A small-molecule ligand and the protein it binds are described below.
Small molecule (SMILES): CC(C)CCC[C@@H](C)[C@H]1CC[C@H]2[C@@H]3CC=C4C[C@@H](OC(=O)CCC(=O)O)CC[C@]4(C)[C@H]3CC[C@]12C

Binding-site contacts:
Ligand atom CAE contacts residue HIS442 of chain 1.A at 4.0 Å.
Ligand atom CAS contacts residue THR423 of chain 1.A at 4.4 Å.
Ligand atom CAU contacts residue TYR422 of chain 1.A at 4.0 Å (hydrophobic).
Ligand atom CAS contacts residue VAL419 of chain 1.A at 4.5 Å (hydrophobic).
Ligand atom CAY contacts residue LYS427 of chain 1.A at 4.3 Å.
Ligand atom CAA contacts residue ARG917 of chain 1.A at 3.2 Å.
Ligand atom CAD contacts residue ILE438 of chain 1.A at 4.0 Å (hydrophobic).
Ligand atom CAN contacts residue VAL918 of chain 1.A at 4.1 Å (hydrophobic).
Ligand atom CAU contacts residue VAL419 of chain 1.A at 4.2 Å (hydrophobic).
Ligand atom CAC contacts residue VAL419 of chain 1.A at 3.7 Å (hydrophobic).
Ligand atom CAO contacts residue HIS894 of chain 1.A at 3.5 Å.
Ligand atom CBA contacts residue VAL918 of chain 1.A at 4.5 Å (hydrophobic).
Ligand atom CAA contacts residue ALA921 of chain 1.A at 2.8 Å (hydrophobic).
Ligand atom CAA contacts residue SER920 of chain 1.A at 3.7 Å.
Ligand atom CBA contacts residue ALA921 of chain 1.A at 4.1 Å (hydrophobic).
Ligand atom CAT contacts residue THR423 of chain 1.A at 4.1 Å.
Ligand atom CAB contacts residue ARG917 of chain 1.A at 3.9 Å.
Ligand atom CAS contacts residue TYR422 of chain 1.A at 4.0 Å (hydrophobic).
Ligand atom OAW contacts residue LYS427 of chain 1.A at 4.1 Å.
Ligand atom CAE contacts residue VAL419 of chain 1.A at 4.0 Å (hydrophobic).
Ligand atom CAB contacts residue ASP418 of chain 1.A at 3.1 Å.
Ligand atom CAJ contacts residue ALA921 of chain 1.A at 4.0 Å (hydrophobic).
Ligand atom CBA contacts residue ARG917 of chain 1.A at 3.1 Å.
Ligand atom CBA contacts residue SER920 of chain 1.A at 4.5 Å.
Ligand atom CAJ contacts residue HIS894 of chain 1.A at 3.4 Å.
Ligand atom CAD contacts residue HIS442 of chain 1.A at 3.5 Å.
Ligand atom CBA contacts residue ASP418 of chain 1.A at 4.5 Å.
Ligand atom CAN contacts residue ARG917 of chain 1.A at 3.5 Å.

Sequence of chain 1.A:
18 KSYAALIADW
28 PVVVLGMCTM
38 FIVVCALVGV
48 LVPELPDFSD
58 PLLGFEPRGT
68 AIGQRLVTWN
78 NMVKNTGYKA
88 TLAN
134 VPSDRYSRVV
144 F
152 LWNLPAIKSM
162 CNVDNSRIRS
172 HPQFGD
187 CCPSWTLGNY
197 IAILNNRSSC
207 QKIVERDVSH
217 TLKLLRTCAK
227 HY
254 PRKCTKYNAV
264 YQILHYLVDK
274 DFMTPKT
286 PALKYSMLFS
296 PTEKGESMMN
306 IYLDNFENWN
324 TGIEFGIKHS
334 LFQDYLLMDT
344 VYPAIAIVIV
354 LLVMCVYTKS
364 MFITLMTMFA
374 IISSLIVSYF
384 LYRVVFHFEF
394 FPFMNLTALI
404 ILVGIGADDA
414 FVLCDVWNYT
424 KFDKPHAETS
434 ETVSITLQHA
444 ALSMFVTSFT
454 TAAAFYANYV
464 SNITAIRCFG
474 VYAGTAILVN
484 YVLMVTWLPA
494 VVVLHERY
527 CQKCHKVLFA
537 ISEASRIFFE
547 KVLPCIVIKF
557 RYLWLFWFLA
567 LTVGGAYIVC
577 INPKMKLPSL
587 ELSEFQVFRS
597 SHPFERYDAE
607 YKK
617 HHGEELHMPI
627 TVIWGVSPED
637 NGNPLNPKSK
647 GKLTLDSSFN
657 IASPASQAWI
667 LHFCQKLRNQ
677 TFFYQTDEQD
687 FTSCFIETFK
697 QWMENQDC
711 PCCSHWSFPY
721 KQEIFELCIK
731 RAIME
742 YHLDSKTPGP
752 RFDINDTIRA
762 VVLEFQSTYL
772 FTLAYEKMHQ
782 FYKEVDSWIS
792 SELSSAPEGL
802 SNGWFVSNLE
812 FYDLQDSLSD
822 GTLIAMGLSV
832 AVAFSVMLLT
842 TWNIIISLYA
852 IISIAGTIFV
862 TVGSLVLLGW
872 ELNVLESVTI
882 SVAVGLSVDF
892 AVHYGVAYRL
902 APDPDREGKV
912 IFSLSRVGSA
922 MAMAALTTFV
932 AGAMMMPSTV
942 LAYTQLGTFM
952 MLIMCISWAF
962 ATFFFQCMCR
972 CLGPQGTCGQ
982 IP